This small molecule binds to this protein.
Small molecule (SMILES): CCCCCCCCCC(=O)N(CCO)C[C@@H](O)[C@@H](O)[C@@H](O)[C@@H](O)CO

Sequence of chain 1.B:
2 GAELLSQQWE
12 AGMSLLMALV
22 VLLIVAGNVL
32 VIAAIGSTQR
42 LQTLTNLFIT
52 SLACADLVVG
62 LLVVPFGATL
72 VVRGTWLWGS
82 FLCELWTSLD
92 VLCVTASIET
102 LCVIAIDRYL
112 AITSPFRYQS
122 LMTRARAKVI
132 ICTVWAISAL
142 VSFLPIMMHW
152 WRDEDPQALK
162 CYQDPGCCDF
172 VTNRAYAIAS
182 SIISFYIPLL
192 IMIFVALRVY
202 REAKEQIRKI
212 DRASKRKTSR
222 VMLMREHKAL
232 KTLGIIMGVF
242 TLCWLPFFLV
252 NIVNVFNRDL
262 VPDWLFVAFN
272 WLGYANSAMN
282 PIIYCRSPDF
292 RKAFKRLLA

Binding-site contacts:
Ligand atom C27 contacts residue LYS232 of chain 1.B at 3.3 Å.
Ligand atom O34 contacts residue TYR201 of chain 1.B at 3.8 Å.
Ligand atom C9 contacts residue VAL240 of chain 1.B at 4.5 Å (hydrophobic).
Ligand atom C30 contacts residue LYS232 of chain 1.B at 4.3 Å.
Ligand atom C30 contacts residue TYR201 of chain 1.B at 4.5 Å (hydrophobic).
Ligand atom C15 contacts residue GLY235 of chain 1.B at 3.9 Å.
Ligand atom C24 contacts residue LYS232 of chain 1.B at 4.3 Å.
Ligand atom C18 contacts residue GLY235 of chain 1.B at 4.2 Å.
Ligand atom C12 contacts residue GLY239 of chain 1.B at 3.9 Å.
Ligand atom N33 contacts residue LYS232 of chain 1.B at 3.9 Å.
Ligand atom C15 contacts residue GLY239 of chain 1.B at 4.4 Å.
Ligand atom C1 contacts residue LEU243 of chain 1.B at 4.1 Å (hydrophobic).
Ligand atom C9 contacts residue GLY239 of chain 1.B at 3.7 Å.